Sequence of chain 1.A:
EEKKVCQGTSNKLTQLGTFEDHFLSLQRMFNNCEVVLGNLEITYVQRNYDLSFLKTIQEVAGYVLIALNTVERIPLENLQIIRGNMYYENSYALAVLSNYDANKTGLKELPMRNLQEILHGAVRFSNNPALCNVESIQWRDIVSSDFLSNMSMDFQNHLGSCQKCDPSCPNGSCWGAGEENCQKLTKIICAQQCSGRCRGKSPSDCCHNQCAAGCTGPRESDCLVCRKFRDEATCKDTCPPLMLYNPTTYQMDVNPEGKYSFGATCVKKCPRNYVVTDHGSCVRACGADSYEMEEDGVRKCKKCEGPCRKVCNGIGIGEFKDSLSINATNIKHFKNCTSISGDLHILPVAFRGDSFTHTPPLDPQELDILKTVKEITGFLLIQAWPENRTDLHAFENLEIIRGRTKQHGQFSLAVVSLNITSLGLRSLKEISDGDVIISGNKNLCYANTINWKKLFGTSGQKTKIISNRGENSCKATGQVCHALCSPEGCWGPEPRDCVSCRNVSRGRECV

Binding-site contacts:
Ligand atom C4 contacts residue ASN172 of chain 1.A at 4.2 Å.
Ligand atom O7 contacts residue ASN172 of chain 1.A at 3.8 Å.
Ligand atom O6 contacts residue GLN139 of chain 1.A at 3.0 Å (h-bond).
Ligand atom C5 contacts residue GLN139 of chain 1.A at 3.9 Å.
Ligand atom C7 contacts residue ASN172 of chain 1.A at 3.7 Å.
Ligand atom O5 contacts residue GLN139 of chain 1.A at 3.1 Å (h-bond).
Ligand atom C5 contacts residue ASN172 of chain 1.A at 3.7 Å.
Ligand atom C3 contacts residue ASN172 of chain 1.A at 3.8 Å.
Ligand atom O5 contacts residue ASN172 of chain 1.A at 2.4 Å (h-bond).
Ligand atom C6 contacts residue GLN139 of chain 1.A at 3.4 Å.
Ligand atom C1 contacts residue ASN172 of chain 1.A at 1.4 Å.
Ligand atom C2 contacts residue ASN172 of chain 1.A at 2.5 Å.
Ligand atom N2 contacts residue ASN172 of chain 1.A at 2.9 Å (h-bond).
Ligand atom C1 contacts residue GLN139 of chain 1.A at 4.2 Å.

This protein binds this small molecule.
Small molecule (SMILES): CC(=O)N[C@@H]1[C@@H](O)[C@H](O)[C@@H](CO)O[C@H]1O